A small-molecule ligand and the protein it binds are described below.
Small molecule (SMILES): CC[C@H]1OC(=O)[C@H](C)C(=O)[C@@H](C)[C@@H](O[C@H]2O[C@@H](C)C[C@@H](N(C)C)[C@H]2O)[C@@H](C)C[C@@H](C)C(=O)/C=C/[C@H]1C

Sequence of chain 1.A:
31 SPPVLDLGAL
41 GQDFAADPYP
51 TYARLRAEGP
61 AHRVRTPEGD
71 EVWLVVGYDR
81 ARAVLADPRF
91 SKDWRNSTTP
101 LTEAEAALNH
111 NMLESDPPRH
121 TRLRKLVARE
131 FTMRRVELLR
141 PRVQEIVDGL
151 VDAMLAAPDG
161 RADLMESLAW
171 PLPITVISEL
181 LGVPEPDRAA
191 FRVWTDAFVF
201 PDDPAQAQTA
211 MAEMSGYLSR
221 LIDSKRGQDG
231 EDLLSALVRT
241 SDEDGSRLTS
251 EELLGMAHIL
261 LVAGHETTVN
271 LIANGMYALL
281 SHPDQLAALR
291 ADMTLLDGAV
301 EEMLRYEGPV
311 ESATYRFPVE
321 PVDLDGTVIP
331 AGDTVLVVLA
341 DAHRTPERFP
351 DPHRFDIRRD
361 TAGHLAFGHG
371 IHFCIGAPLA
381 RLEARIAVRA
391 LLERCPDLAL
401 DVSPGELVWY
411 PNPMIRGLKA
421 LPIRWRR

Binding-site contacts:
Ligand atom C15 contacts residue GLU105 of chain 1.A at 3.6 Å.
Ligand atom O4 contacts residue MET414 of chain 1.A at 3.0 Å.
Ligand atom C16 contacts residue GLU105 of chain 1.A at 3.7 Å.
Ligand atom C9 contacts residue MET414 of chain 1.A at 3.5 Å (hydrophobic).
Ligand atom N1 contacts residue GLU105 of chain 1.A at 3.0 Å (salt-bridge).
Ligand atom C27 contacts residue ILE415 of chain 1.A at 4.1 Å (hydrophobic).
Ligand atom O3 contacts residue HIS258 of chain 1.A at 3.6 Å.
Ligand atom C13 contacts residue MET211 of chain 1.A at 3.4 Å (hydrophobic).
Ligand atom C6 contacts residue ILE259 of chain 1.A at 3.5 Å (hydrophobic).
Ligand atom C23 contacts residue ASN412 of chain 1.A at 3.4 Å.
Ligand atom C23 contacts residue VAL199 of chain 1.A at 3.8 Å (hydrophobic).
Ligand atom C14 contacts residue GLU105 of chain 1.A at 3.1 Å.
Ligand atom C6 contacts residue LEU113 of chain 1.A at 3.9 Å (hydrophobic).
Ligand atom C17 contacts residue GLU105 of chain 1.A at 3.9 Å.
Ligand atom C5 contacts residue THR314 of chain 1.A at 4.0 Å.
Ligand atom C26 contacts residue ILE415 of chain 1.A at 4.1 Å (hydrophobic).
Ligand atom C22 contacts residue PHE198 of chain 1.A at 4.0 Å (hydrophobic).
Ligand atom C23 contacts residue PHE198 of chain 1.A at 3.5 Å (hydrophobic).
Ligand atom C13 contacts residue PHE198 of chain 1.A at 4.0 Å (hydrophobic).
Ligand atom O7 contacts residue GLU266 of chain 1.A at 3.5 Å.
Ligand atom C23 contacts residue ILE415 of chain 1.A at 3.9 Å (hydrophobic).
Ligand atom C11 contacts residue MET414 of chain 1.A at 3.7 Å (hydrophobic).
Ligand atom C14 contacts residue GLN208 of chain 1.A at 4.0 Å.
Ligand atom C1 contacts residue ALA263 of chain 1.A at 3.3 Å (hydrophobic).
Ligand atom C20 contacts residue PHE198 of chain 1.A at 3.9 Å (hydrophobic).
Ligand atom C25 contacts residue ILE415 of chain 1.A at 3.6 Å (hydrophobic).
Ligand atom C28 contacts residue ILE415 of chain 1.A at 4.0 Å (hydrophobic).
Ligand atom C18 contacts residue MET414 of chain 1.A at 4.0 Å (hydrophobic).
Ligand atom C13 contacts residue ALA207 of chain 1.A at 3.9 Å (hydrophobic).
Ligand atom C16 contacts residue TYR315 of chain 1.A at 3.8 Å (hydrophobic).
Ligand atom O1 contacts residue THR314 of chain 1.A at 3.5 Å.
Ligand atom C1 contacts residue HEM1 of chain 1.B at 3.5 Å.
Ligand atom C4 contacts residue LEU113 of chain 1.A at 4.0 Å (hydrophobic).
Ligand atom C2 contacts residue THR314 of chain 1.A at 4.0 Å.
Ligand atom C21 contacts residue MET414 of chain 1.A at 4.0 Å (hydrophobic).
Ligand atom C17 contacts residue ASP70 of chain 1.A at 3.3 Å.
Ligand atom O3 contacts residue VAL262 of chain 1.A at 3.8 Å.
Ligand atom O2 contacts residue ALA263 of chain 1.A at 3.7 Å.
Ligand atom O2 contacts residue ILE259 of chain 1.A at 3.2 Å.
Ligand atom O7 contacts residue VAL262 of chain 1.A at 3.6 Å.